Sequence of chain 1.A:
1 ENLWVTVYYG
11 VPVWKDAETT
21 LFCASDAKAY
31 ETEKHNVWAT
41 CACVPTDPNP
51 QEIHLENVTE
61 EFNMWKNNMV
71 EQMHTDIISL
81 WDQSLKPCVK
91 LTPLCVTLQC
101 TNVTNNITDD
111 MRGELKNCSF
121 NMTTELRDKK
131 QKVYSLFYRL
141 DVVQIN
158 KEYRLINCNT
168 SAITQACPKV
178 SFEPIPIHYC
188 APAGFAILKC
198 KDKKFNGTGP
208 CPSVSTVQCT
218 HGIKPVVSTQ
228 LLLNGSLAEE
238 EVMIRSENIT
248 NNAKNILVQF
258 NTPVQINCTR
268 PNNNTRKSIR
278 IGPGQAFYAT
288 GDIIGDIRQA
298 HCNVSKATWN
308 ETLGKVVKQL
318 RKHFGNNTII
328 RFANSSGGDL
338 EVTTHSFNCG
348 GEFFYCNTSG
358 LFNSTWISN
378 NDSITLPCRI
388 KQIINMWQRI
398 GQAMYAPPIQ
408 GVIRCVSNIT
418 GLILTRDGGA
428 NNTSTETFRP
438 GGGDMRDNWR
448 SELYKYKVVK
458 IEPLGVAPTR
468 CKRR

Binding-site contacts:
Ligand atom C1 contacts residue ASN270 of chain 1.A at 1.4 Å.
Ligand atom C2 contacts residue ASN270 of chain 1.A at 2.5 Å.
Ligand atom N2 contacts residue ASN270 of chain 1.A at 2.8 Å (h-bond).
Ligand atom C4 contacts residue ASN270 of chain 1.A at 4.3 Å.
Ligand atom C7 contacts residue ASN270 of chain 1.A at 3.1 Å.
Ligand atom C6 contacts residue ILE291 of chain 1.A at 3.6 Å (hydrophobic).
Ligand atom C5 contacts residue ASN270 of chain 1.A at 3.7 Å.
Ligand atom O5 contacts residue ILE291 of chain 1.A at 3.5 Å.
Ligand atom O6 contacts residue THR272 of chain 1.A at 3.9 Å.
Ligand atom C8 contacts residue ASN270 of chain 1.A at 4.2 Å.
Ligand atom O7 contacts residue ASN270 of chain 1.A at 3.1 Å (h-bond).
Ligand atom O5 contacts residue ASN270 of chain 1.A at 2.5 Å (h-bond).
Ligand atom C6 contacts residue THR272 of chain 1.A at 3.6 Å.
Ligand atom C2 contacts residue ILE291 of chain 1.A at 4.2 Å (hydrophobic).
Ligand atom C1 contacts residue ILE291 of chain 1.A at 4.3 Å (hydrophobic).
Ligand atom C3 contacts residue ASN270 of chain 1.A at 3.8 Å.
Ligand atom O7 contacts residue ILE291 of chain 1.A at 4.3 Å.
Ligand atom C5 contacts residue ILE291 of chain 1.A at 4.3 Å (hydrophobic).

A small-molecule ligand and the protein it binds are described below.
Small molecule (SMILES): CC(=O)N[C@H]1[C@H](O[C@H]2[C@H](O)[C@@H](NC(C)=O)CO[C@@H]2CO)O[C@H](CO)[C@@H](O[C@@H]2O[C@H](CO[C@H]3O[C@H](CO)[C@@H](O)[C@H](O)[C@@H]3O)[C@@H](O)[C@H](O[C@H]3O[C@H](CO)[C@@H](O)[C@H](O)[C@@H]3O)[C@@H]2O)[C@@H]1O